This protein binds this small molecule.
Small molecule (SMILES): CC(=O)N[C@H]1[C@H](O[C@H]2[C@H](O)[C@@H](NC(C)=O)CO[C@@H]2CO)O[C@H](CO)[C@@H](O)[C@@H]1O

Sequence of chain 1.A:
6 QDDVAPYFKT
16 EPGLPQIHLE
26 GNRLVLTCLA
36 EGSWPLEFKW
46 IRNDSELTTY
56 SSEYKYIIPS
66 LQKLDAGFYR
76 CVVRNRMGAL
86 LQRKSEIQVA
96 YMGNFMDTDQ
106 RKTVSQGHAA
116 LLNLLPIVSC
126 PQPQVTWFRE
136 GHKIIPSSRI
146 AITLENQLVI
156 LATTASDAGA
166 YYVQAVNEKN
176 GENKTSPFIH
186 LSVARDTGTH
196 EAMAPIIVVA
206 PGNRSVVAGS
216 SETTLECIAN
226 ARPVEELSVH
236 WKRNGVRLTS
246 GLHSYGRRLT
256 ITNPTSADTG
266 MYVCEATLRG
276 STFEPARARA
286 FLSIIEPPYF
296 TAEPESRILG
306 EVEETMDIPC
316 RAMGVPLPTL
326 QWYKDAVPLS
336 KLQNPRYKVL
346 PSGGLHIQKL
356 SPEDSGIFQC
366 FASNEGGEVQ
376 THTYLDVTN

Binding-site contacts:
Ligand atom N2 contacts residue ASN208 of chain 1.A at 3.0 Å (h-bond).
Ligand atom C2 contacts residue ASN208 of chain 1.A at 2.5 Å.
Ligand atom O5 contacts residue PHE286 of chain 1.A at 3.8 Å.
Ligand atom C8 contacts residue ASN208 of chain 1.A at 4.4 Å.
Ligand atom C6 contacts residue PHE286 of chain 1.A at 3.5 Å (hydrophobic).
Ligand atom C4 contacts residue ASN208 of chain 1.A at 4.2 Å.
Ligand atom C7 contacts residue ASN208 of chain 1.A at 3.1 Å.
Ligand atom C5 contacts residue PHE286 of chain 1.A at 3.6 Å (hydrophobic).
Ligand atom C3 contacts residue ASN208 of chain 1.A at 3.8 Å.
Ligand atom O5 contacts residue ASN208 of chain 1.A at 2.3 Å (h-bond).
Ligand atom C1 contacts residue ASN208 of chain 1.A at 1.4 Å.
Ligand atom C5 contacts residue ASN208 of chain 1.A at 3.6 Å.
Ligand atom O7 contacts residue PHE286 of chain 1.A at 4.4 Å.
Ligand atom O7 contacts residue ASN208 of chain 1.A at 2.8 Å (h-bond).
Ligand atom C1 contacts residue PHE286 of chain 1.A at 4.2 Å (hydrophobic).